The small molecule below binds the protein below.
Small molecule (SMILES): Nc1ncnc2c1ncn2[C@H]1C[C@H](O)[C@@H](CO[P](=O)(O)N[P](=O)(O)OP(=O)(O)O)O1

Binding-site contacts:
Ligand atom O3B contacts residue MG1 of chain 1.JB at 3.5 Å.
Ligand atom O2A contacts residue HIS127 of chain 1.H at 2.9 Å (h-bond).
Ligand atom C5 contacts residue ALA109 of chain 1.H at 3.6 Å (hydrophobic).
Ligand atom O3' contacts residue TYR209 of chain 1.H at 3.5 Å.
Ligand atom O1A contacts residue HIS61 of chain 1.H at 3.2 Å (h-bond).
Ligand atom N1 contacts residue TYR268 of chain 1.H at 3.0 Å (h-bond).
Ligand atom O3' contacts residue ASP213 of chain 1.H at 2.6 Å (salt-bridge).
Ligand atom O2A contacts residue HIS104 of chain 1.H at 3.0 Å (h-bond).
Ligand atom N6 contacts residue TYR268 of chain 1.H at 3.4 Å (h-bond).
Ligand atom PG contacts residue LYS206 of chain 1.H at 3.6 Å.
Ligand atom O2A contacts residue ASP101 of chain 1.H at 3.2 Å (salt-bridge).
Ligand atom O3B contacts residue TYR209 of chain 1.H at 3.6 Å.
Ligand atom O1A contacts residue FE1 of chain 1.HB at 2.2 Å.
Ligand atom O1G contacts residue LYS206 of chain 1.H at 2.6 Å (salt-bridge).
Ligand atom O4' contacts residue ARG58 of chain 1.H at 3.0 Å (salt-bridge).
Ligand atom N6 contacts residue GLN269 of chain 1.H at 3.3 Å (h-bond).
Ligand atom O1A contacts residue ARG58 of chain 1.H at 2.8 Å (salt-bridge).
Ligand atom C4' contacts residue ARG58 of chain 1.H at 3.4 Å.
Ligand atom O1B contacts residue MG1 of chain 1.JB at 1.6 Å.
Ligand atom C3' contacts residue ASP213 of chain 1.H at 3.4 Å.
Ligand atom PB contacts residue MG1 of chain 1.JB at 3.1 Å.
Ligand atom PG contacts residue MG1 of chain 1.JB at 3.5 Å.
Ligand atom C2 contacts residue LEU44 of chain 1.H at 3.3 Å (hydrophobic).
Ligand atom O2G contacts residue LYS206 of chain 1.H at 3.3 Å.
Ligand atom C3' contacts residue TYR209 of chain 1.H at 3.6 Å (hydrophobic).
Ligand atom O3G contacts residue ARG260 of chain 1.H at 2.7 Å (salt-bridge).
Ligand atom O5' contacts residue ARG58 of chain 1.H at 3.6 Å (salt-bridge).
Ligand atom O1A contacts residue ASP101 of chain 1.H at 3.0 Å (salt-bridge).
Ligand atom O2G contacts residue TYR209 of chain 1.H at 2.5 Å (h-bond).
Ligand atom PA contacts residue MG1 of chain 1.IB at 3.2 Å.
Ligand atom O3' contacts residue LEU44 of chain 1.H at 3.6 Å.
Ligand atom N3A contacts residue ASP205 of chain 1.H at 2.8 Å (salt-bridge).
Ligand atom O1A contacts residue ASP205 of chain 1.H at 3.3 Å (salt-bridge).
Ligand atom O2G contacts residue ARG260 of chain 1.H at 2.7 Å (salt-bridge).
Ligand atom O2A contacts residue MG1 of chain 1.IB at 2.2 Å.
Ligand atom PA contacts residue ARG58 of chain 1.H at 3.6 Å.
Ligand atom PA contacts residue FE1 of chain 1.HB at 3.1 Å.
Ligand atom O1G contacts residue MG1 of chain 1.JB at 2.4 Å.
Ligand atom C6 contacts residue TYR268 of chain 1.H at 3.3 Å (hydrophobic).
Ligand atom O3' contacts residue GLN43 of chain 1.H at 2.9 Å (h-bond).

Sequence of chain 1.H:
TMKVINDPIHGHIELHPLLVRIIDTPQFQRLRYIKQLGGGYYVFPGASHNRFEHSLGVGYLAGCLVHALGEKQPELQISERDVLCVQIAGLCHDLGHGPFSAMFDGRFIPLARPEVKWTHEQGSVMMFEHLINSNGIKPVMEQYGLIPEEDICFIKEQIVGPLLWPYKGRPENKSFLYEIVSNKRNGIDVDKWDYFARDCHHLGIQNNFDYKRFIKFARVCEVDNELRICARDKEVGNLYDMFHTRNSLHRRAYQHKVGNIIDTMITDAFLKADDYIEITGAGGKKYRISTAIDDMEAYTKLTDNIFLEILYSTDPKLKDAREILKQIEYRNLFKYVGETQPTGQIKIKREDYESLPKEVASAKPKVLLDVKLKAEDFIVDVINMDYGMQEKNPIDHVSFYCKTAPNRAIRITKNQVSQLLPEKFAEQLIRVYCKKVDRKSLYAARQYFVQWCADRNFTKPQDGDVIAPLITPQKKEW